Sequence of chain 1.B:
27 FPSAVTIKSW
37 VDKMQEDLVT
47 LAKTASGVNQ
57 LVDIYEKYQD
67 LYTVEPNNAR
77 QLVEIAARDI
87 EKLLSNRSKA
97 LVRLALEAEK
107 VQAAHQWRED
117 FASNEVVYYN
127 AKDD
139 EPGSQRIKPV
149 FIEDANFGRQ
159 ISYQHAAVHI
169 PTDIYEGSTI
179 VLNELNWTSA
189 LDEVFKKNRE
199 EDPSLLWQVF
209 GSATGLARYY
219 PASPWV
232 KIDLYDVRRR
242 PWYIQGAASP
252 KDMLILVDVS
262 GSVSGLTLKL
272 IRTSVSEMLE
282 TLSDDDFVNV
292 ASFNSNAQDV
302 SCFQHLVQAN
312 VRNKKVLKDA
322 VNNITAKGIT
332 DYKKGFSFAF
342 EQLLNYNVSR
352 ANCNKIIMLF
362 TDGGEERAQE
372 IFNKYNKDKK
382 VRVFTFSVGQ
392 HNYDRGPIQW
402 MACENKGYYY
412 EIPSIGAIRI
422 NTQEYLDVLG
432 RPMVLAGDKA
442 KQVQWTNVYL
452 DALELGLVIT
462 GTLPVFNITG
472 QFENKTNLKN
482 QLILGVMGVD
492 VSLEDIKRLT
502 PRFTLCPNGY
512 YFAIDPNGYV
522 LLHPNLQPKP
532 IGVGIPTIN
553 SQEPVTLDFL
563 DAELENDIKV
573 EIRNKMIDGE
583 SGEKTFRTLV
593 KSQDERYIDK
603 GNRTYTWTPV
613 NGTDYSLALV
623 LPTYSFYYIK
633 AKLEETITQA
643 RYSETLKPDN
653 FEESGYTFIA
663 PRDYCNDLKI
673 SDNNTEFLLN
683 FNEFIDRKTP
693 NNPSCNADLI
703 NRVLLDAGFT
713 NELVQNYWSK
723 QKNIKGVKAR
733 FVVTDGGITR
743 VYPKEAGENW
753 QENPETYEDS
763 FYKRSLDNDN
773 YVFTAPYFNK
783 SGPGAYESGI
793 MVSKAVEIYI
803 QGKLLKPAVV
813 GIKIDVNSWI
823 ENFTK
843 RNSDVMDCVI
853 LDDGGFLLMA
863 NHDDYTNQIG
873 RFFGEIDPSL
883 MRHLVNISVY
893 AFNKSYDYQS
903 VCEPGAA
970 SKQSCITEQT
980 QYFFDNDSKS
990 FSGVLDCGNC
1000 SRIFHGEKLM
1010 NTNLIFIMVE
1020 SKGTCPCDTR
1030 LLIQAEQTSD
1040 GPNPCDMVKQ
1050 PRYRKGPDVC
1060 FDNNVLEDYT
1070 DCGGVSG

This small molecule binds to this protein.
Small molecule (SMILES): CC(=O)N[C@H]1[C@H](O[C@H]2[C@H](O)[C@@H](NC(C)=O)CO[C@@H]2CO)O[C@H](CO)[C@@H](O[C@@H]2O[C@H](CO)[C@@H](O)[C@H](O)[C@H]2NC(C)=O)[C@@H]1O

Binding-site contacts:
Ligand atom O7 contacts residue ASN184 of chain 1.B at 2.9 Å (h-bond).
Ligand atom O6 contacts residue GLU121 of chain 1.B at 4.5 Å.
Ligand atom C2 contacts residue ASN184 of chain 1.B at 2.5 Å.
Ligand atom C8 contacts residue ASN184 of chain 1.B at 4.0 Å.
Ligand atom O5 contacts residue ASN184 of chain 1.B at 2.5 Å (h-bond).
Ligand atom C5 contacts residue ARG114 of chain 1.B at 3.5 Å.
Ligand atom O7 contacts residue ASN120 of chain 1.B at 3.5 Å (h-bond).
Ligand atom C1 contacts residue ASN184 of chain 1.B at 1.5 Å.
Ligand atom C8 contacts residue HIS111 of chain 1.B at 4.5 Å.
Ligand atom C1 contacts residue ARG114 of chain 1.B at 3.5 Å.
Ligand atom C8 contacts residue TRP185 of chain 1.B at 4.4 Å (hydrophobic).
Ligand atom N2 contacts residue ASN184 of chain 1.B at 2.8 Å (h-bond).
Ligand atom C5 contacts residue ASN184 of chain 1.B at 3.7 Å.
Ligand atom O6 contacts residue ASN120 of chain 1.B at 4.4 Å.
Ligand atom C6 contacts residue ASN120 of chain 1.B at 3.5 Å.
Ligand atom C7 contacts residue ASN120 of chain 1.B at 4.0 Å.
Ligand atom C3 contacts residue ASN184 of chain 1.B at 3.8 Å.
Ligand atom C7 contacts residue ASN184 of chain 1.B at 3.0 Å.
Ligand atom O5 contacts residue ARG114 of chain 1.B at 3.2 Å (salt-bridge).
Ligand atom C8 contacts residue ASN120 of chain 1.B at 3.3 Å.
Ligand atom C4 contacts residue ASN184 of chain 1.B at 4.3 Å.
Ligand atom C6 contacts residue ARG114 of chain 1.B at 3.9 Å.